The small molecule below binds the protein below.
Small molecule (SMILES): CC(=O)N[C@@H]1[C@@H](O)[C@H](O)[C@@H](CO)O[C@H]1O

Sequence of chain 3.A:
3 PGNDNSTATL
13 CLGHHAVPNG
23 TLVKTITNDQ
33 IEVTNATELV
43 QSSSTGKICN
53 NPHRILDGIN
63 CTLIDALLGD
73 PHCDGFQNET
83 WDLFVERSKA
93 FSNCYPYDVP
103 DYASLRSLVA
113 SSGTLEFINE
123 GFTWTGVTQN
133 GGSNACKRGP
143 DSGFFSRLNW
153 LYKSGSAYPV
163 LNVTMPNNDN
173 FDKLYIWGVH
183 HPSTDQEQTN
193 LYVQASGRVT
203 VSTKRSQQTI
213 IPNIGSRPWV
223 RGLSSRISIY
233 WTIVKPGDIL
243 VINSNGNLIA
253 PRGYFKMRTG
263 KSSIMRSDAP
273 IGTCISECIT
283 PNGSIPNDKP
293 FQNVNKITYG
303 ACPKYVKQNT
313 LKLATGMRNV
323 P

Binding-site contacts:
Ligand atom C4 contacts residue ASN80 of chain 3.A at 3.6 Å.
Ligand atom O5 contacts residue GLU118 of chain 3.A at 4.5 Å.
Ligand atom O3 contacts residue ASN80 of chain 3.A at 4.1 Å.
Ligand atom N2 contacts residue ASN80 of chain 3.A at 2.4 Å (h-bond).
Ligand atom C5 contacts residue ASN80 of chain 3.A at 3.1 Å.
Ligand atom C8 contacts residue ASN80 of chain 3.A at 4.3 Å.
Ligand atom C4 contacts residue PHE119 of chain 3.A at 4.3 Å (hydrophobic).
Ligand atom C6 contacts residue ILE120 of chain 3.A at 4.4 Å (hydrophobic).
Ligand atom C3 contacts residue PHE119 of chain 3.A at 4.5 Å (hydrophobic).
Ligand atom C6 contacts residue ASN80 of chain 3.A at 4.5 Å.
Ligand atom O5 contacts residue PHE119 of chain 3.A at 4.4 Å.
Ligand atom C8 contacts residue GLN79 of chain 3.A at 3.7 Å.
Ligand atom C5 contacts residue PHE119 of chain 3.A at 3.5 Å (hydrophobic).
Ligand atom C1 contacts residue ASN80 of chain 3.A at 1.4 Å.
Ligand atom O7 contacts residue ASN80 of chain 3.A at 3.9 Å.
Ligand atom C2 contacts residue ASN80 of chain 3.A at 2.2 Å.
Ligand atom O4 contacts residue PHE119 of chain 3.A at 4.1 Å.
Ligand atom C7 contacts residue ASN80 of chain 3.A at 3.4 Å.
Ligand atom C6 contacts residue GLU118 of chain 3.A at 4.1 Å.
Ligand atom C3 contacts residue ASN80 of chain 3.A at 2.9 Å.
Ligand atom O5 contacts residue ASN80 of chain 3.A at 2.5 Å (h-bond).
Ligand atom C6 contacts residue PHE119 of chain 3.A at 4.0 Å (hydrophobic).